Sequence of chain 1.C:
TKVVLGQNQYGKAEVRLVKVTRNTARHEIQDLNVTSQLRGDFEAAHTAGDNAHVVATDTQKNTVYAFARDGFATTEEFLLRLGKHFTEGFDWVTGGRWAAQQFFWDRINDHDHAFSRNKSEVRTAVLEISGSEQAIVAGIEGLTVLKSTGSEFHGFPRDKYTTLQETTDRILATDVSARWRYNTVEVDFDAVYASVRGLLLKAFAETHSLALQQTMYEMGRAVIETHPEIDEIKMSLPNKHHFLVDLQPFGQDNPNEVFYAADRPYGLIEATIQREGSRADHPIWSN

Binding-site contacts:
Ligand atom O2 contacts residue ALA221 of chain 1.B at 3.6 Å.
Ligand atom O7 contacts residue GLY277 of chain 1.B at 3.4 Å.
Ligand atom C5 contacts residue ASN249 of chain 1.B at 3.1 Å.
Ligand atom C1 contacts residue ASN249 of chain 1.B at 4.1 Å.
Ligand atom C5 contacts residue THR67 of chain 1.C at 3.6 Å.
Ligand atom O10 contacts residue ASP68 of chain 1.C at 3.1 Å (salt-bridge).
Ligand atom C8 contacts residue ARG180 of chain 1.B at 3.7 Å.
Ligand atom C1 contacts residue ARG180 of chain 1.B at 3.8 Å.
Ligand atom C1 contacts residue LEU222 of chain 1.B at 4.0 Å (hydrophobic).
Ligand atom C8 contacts residue ASN249 of chain 1.B at 3.3 Å.
Ligand atom O6 contacts residue ILE279 of chain 1.B at 3.1 Å.
Ligand atom N3 contacts residue PHE163 of chain 1.B at 3.8 Å.
Ligand atom N12 contacts residue THR67 of chain 1.C at 3.9 Å.
Ligand atom O6 contacts residue THR67 of chain 1.C at 4.1 Å.
Ligand atom O2 contacts residue GLN223 of chain 1.B at 3.4 Å (h-bond).
Ligand atom N4 contacts residue ASN249 of chain 1.B at 3.4 Å (h-bond).
Ligand atom C9 contacts residue THR67 of chain 1.C at 3.2 Å.
Ligand atom O10 contacts residue ALA66 of chain 1.C at 3.8 Å.
Ligand atom N11 contacts residue THR67 of chain 1.C at 2.6 Å (h-bond).
Ligand atom N12 contacts residue ARG180 of chain 1.B at 3.7 Å.
Ligand atom N4 contacts residue ARG180 of chain 1.B at 3.2 Å (salt-bridge).
Ligand atom C1 contacts residue PHE163 of chain 1.B at 3.7 Å (hydrophobic).
Ligand atom O2 contacts residue LEU222 of chain 1.B at 2.8 Å (h-bond).
Ligand atom O7 contacts residue THR67 of chain 1.C at 2.7 Å (h-bond).
Ligand atom N11 contacts residue PHE163 of chain 1.B at 3.7 Å.
Ligand atom C1 contacts residue GLN223 of chain 1.B at 3.8 Å.
Ligand atom O7 contacts residue ASN249 of chain 1.B at 3.5 Å.
Ligand atom N12 contacts residue PHE163 of chain 1.B at 3.7 Å.
Ligand atom N11 contacts residue ALA66 of chain 1.C at 3.4 Å.
Ligand atom N3 contacts residue GLN223 of chain 1.B at 3.4 Å (h-bond).
Ligand atom O10 contacts residue LEU174 of chain 1.B at 3.5 Å.
Ligand atom O10 contacts residue THR67 of chain 1.C at 3.1 Å (h-bond).
Ligand atom C9 contacts residue ASP68 of chain 1.C at 4.0 Å.
Ligand atom N4 contacts residue PHE163 of chain 1.B at 4.0 Å.
Ligand atom O7 contacts residue HIS251 of chain 1.B at 3.2 Å (h-bond).
Ligand atom O2 contacts residue ARG180 of chain 1.B at 3.3 Å (salt-bridge).
Ligand atom O6 contacts residue LEU222 of chain 1.B at 4.1 Å.
Ligand atom O6 contacts residue ASN249 of chain 1.B at 2.9 Å (h-bond).
Ligand atom C9 contacts residue PHE163 of chain 1.B at 3.7 Å (hydrophobic).
Ligand atom O2 contacts residue PHE163 of chain 1.B at 3.9 Å.

Sequence of chain 1.B:
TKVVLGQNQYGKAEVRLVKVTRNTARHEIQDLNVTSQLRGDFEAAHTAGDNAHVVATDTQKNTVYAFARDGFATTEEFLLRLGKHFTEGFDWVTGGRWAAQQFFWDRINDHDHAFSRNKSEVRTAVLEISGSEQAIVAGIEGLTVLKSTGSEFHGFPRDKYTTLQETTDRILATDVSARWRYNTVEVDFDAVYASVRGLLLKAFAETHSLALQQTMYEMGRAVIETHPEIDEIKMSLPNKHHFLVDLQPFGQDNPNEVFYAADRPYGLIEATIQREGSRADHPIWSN

This protein binds this small molecule.
Small molecule (SMILES): NC(=O)NC(NC(N)=O)C(=O)[O-]